Binding-site contacts:
Ligand atom CD contacts residue ASP729 of chain 1.B at 4.1 Å.
Ligand atom OE2 contacts residue GLY686 of chain 1.B at 3.2 Å.
Ligand atom C contacts residue SER509 of chain 1.B at 3.9 Å.
Ligand atom OE1 contacts residue THR688 of chain 1.B at 3.2 Å.
Ligand atom OXT contacts residue SER687 of chain 1.B at 4.0 Å.
Ligand atom CA contacts residue SER687 of chain 1.B at 4.4 Å.
Ligand atom N contacts residue TYR759 of chain 1.B at 4.4 Å.
Ligand atom CA contacts residue HIS483 of chain 1.B at 3.8 Å.
Ligand atom OXT contacts residue THR511 of chain 1.B at 2.7 Å (h-bond).
Ligand atom OXT contacts residue LEU510 of chain 1.B at 3.9 Å.
Ligand atom C contacts residue SER687 of chain 1.B at 3.9 Å.
Ligand atom C contacts residue ARG516 of chain 1.B at 3.1 Å.
Ligand atom CD contacts residue GLY686 of chain 1.B at 4.4 Å.
Ligand atom OXT contacts residue HIS483 of chain 1.B at 4.0 Å.
Ligand atom O contacts residue THR511 of chain 1.B at 4.3 Å.
Ligand atom CD contacts residue SER687 of chain 1.B at 3.5 Å.
Ligand atom OXT contacts residue ARG516 of chain 1.B at 2.3 Å (salt-bridge).
Ligand atom OE2 contacts residue SER687 of chain 1.B at 2.3 Å (h-bond).
Ligand atom CG contacts residue ASP729 of chain 1.B at 4.3 Å.
Ligand atom N contacts residue THR511 of chain 1.B at 3.7 Å.
Ligand atom O contacts residue HIS483 of chain 1.B at 2.9 Å.
Ligand atom OE1 contacts residue ASP729 of chain 1.B at 3.1 Å.
Ligand atom OE2 contacts residue THR688 of chain 1.B at 3.2 Å (h-bond).
Ligand atom C contacts residue THR511 of chain 1.B at 3.4 Å.
Ligand atom OXT contacts residue SER509 of chain 1.B at 3.8 Å.
Ligand atom CA contacts residue THR511 of chain 1.B at 3.7 Å.
Ligand atom O contacts residue SER687 of chain 1.B at 3.6 Å (h-bond).
Ligand atom CG contacts residue TYR728 of chain 1.B at 3.6 Å (hydrophobic).
Ligand atom N contacts residue HIS483 of chain 1.B at 3.4 Å.
Ligand atom CA contacts residue SER509 of chain 1.B at 3.4 Å.
Ligand atom CD contacts residue TYR728 of chain 1.B at 4.4 Å (hydrophobic).
Ligand atom CB contacts residue SER509 of chain 1.B at 4.2 Å.
Ligand atom CB contacts residue HIS483 of chain 1.B at 3.5 Å.
Ligand atom O contacts residue GLY686 of chain 1.B at 3.8 Å.
Ligand atom N contacts residue LEU510 of chain 1.B at 4.0 Å.
Ligand atom OE1 contacts residue SER687 of chain 1.B at 4.3 Å.
Ligand atom N contacts residue SER509 of chain 1.B at 2.1 Å (h-bond).
Ligand atom C contacts residue HIS483 of chain 1.B at 3.5 Å.
Ligand atom O contacts residue ARG516 of chain 1.B at 2.6 Å (salt-bridge).
Ligand atom CD contacts residue THR688 of chain 1.B at 3.9 Å.

A small-molecule ligand and the protein it binds are described below.
Small molecule (SMILES): N[C@@H](CCC(=O)O)C(=O)O

Sequence of chain 1.B:
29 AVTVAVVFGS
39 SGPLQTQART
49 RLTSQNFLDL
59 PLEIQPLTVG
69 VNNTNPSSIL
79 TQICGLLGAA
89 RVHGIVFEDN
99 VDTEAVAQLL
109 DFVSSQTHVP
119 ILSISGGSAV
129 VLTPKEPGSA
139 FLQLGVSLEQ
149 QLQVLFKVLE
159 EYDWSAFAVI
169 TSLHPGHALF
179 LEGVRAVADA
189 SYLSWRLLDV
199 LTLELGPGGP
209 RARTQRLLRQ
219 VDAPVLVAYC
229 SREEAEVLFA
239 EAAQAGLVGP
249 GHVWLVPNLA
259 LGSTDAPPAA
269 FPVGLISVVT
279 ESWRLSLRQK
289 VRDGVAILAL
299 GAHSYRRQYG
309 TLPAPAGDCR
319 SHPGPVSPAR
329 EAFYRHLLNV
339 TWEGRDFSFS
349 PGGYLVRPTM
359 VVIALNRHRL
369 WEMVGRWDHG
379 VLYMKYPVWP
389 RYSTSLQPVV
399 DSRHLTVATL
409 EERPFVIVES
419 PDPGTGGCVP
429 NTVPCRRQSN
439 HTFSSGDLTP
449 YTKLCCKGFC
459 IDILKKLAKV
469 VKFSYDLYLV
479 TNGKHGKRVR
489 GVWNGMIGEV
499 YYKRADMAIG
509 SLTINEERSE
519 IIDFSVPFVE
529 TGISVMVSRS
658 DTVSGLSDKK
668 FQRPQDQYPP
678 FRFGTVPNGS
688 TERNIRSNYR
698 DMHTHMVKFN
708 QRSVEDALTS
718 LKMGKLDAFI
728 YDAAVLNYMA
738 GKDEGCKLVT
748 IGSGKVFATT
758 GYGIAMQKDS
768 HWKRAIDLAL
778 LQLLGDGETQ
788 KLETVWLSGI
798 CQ